Binding-site contacts:
Ligand atom C1' contacts residue GLU140 of chain 3.E at 3.2 Å.
Ligand atom O4' contacts residue GLU140 of chain 3.E at 4.1 Å.
Ligand atom C6 contacts residue TRP47 of chain 3.E at 3.9 Å (hydrophobic).
Ligand atom N9 contacts residue LYS143 of chain 3.E at 3.8 Å.
Ligand atom O4' contacts residue LYS143 of chain 3.E at 4.2 Å.
Ligand atom N7 contacts residue TRP47 of chain 3.E at 4.0 Å.
Ligand atom C8 contacts residue LYS143 of chain 3.E at 2.8 Å.
Ligand atom N1 contacts residue TRP47 of chain 3.E at 3.8 Å.
Ligand atom C5 contacts residue TRP47 of chain 3.E at 4.0 Å (hydrophobic).
Ligand atom C8 contacts residue TRP47 of chain 3.E at 4.0 Å (hydrophobic).
Ligand atom O4' contacts residue TRP47 of chain 3.E at 4.0 Å.
Ligand atom N7 contacts residue LYS143 of chain 3.E at 3.7 Å.
Ligand atom C2' contacts residue GLU140 of chain 3.E at 3.5 Å.
Ligand atom C4 contacts residue TRP47 of chain 3.E at 3.9 Å (hydrophobic).
Ligand atom C1' contacts residue TRP47 of chain 3.E at 4.3 Å (hydrophobic).
Ligand atom C2' contacts residue LYS143 of chain 3.E at 4.5 Å.
Ligand atom N9 contacts residue GLU140 of chain 3.E at 4.1 Å.
Ligand atom N6 contacts residue TRP47 of chain 3.E at 4.2 Å.
Ligand atom C2 contacts residue TRP47 of chain 3.E at 3.8 Å (hydrophobic).
Ligand atom O2' contacts residue GLU140 of chain 3.E at 3.0 Å (salt-bridge).
Ligand atom N3 contacts residue TRP47 of chain 3.E at 3.9 Å.
Ligand atom N9 contacts residue TRP47 of chain 3.E at 4.0 Å.
Ligand atom C8 contacts residue GLU140 of chain 3.E at 4.1 Å.
Ligand atom OP1 contacts residue LYS45 of chain 1.F at 4.3 Å.
Ligand atom C1' contacts residue LYS143 of chain 3.E at 4.0 Å.

Sequence of chain 1.F:
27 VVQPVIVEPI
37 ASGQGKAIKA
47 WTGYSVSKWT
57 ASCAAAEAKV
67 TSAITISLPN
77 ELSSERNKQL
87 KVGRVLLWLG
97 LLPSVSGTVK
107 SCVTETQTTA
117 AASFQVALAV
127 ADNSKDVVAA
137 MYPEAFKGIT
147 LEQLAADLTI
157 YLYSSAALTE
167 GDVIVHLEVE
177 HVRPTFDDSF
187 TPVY

Sequence of chain 3.E:
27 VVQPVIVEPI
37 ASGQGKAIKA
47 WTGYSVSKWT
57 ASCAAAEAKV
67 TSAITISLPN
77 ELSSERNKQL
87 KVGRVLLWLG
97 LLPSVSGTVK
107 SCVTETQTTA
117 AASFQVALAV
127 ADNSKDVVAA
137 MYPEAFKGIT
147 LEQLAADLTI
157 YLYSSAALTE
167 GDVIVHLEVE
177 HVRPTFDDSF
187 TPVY

This small molecule binds to this protein.
Small molecule (SMILES): Nc1ncnc2c1ncn2[C@@H]1O[C@H](COP(=O)=O)[C@@H](O[P](=O)(O)OC[C@H]2O[C@@H](n3ccc(=O)[nH]c3=O)[C@H](O)[C@@H]2O)[C@H]1O